The small molecule below binds the protein below.
Small molecule (SMILES): CC(=O)N[C@H]1[C@H](O[C@H]2[C@H](O)[C@@H](NC(C)=O)CO[C@@H]2CO)O[C@H](CO)[C@@H](O)[C@@H]1O

Sequence of chain 1.C:
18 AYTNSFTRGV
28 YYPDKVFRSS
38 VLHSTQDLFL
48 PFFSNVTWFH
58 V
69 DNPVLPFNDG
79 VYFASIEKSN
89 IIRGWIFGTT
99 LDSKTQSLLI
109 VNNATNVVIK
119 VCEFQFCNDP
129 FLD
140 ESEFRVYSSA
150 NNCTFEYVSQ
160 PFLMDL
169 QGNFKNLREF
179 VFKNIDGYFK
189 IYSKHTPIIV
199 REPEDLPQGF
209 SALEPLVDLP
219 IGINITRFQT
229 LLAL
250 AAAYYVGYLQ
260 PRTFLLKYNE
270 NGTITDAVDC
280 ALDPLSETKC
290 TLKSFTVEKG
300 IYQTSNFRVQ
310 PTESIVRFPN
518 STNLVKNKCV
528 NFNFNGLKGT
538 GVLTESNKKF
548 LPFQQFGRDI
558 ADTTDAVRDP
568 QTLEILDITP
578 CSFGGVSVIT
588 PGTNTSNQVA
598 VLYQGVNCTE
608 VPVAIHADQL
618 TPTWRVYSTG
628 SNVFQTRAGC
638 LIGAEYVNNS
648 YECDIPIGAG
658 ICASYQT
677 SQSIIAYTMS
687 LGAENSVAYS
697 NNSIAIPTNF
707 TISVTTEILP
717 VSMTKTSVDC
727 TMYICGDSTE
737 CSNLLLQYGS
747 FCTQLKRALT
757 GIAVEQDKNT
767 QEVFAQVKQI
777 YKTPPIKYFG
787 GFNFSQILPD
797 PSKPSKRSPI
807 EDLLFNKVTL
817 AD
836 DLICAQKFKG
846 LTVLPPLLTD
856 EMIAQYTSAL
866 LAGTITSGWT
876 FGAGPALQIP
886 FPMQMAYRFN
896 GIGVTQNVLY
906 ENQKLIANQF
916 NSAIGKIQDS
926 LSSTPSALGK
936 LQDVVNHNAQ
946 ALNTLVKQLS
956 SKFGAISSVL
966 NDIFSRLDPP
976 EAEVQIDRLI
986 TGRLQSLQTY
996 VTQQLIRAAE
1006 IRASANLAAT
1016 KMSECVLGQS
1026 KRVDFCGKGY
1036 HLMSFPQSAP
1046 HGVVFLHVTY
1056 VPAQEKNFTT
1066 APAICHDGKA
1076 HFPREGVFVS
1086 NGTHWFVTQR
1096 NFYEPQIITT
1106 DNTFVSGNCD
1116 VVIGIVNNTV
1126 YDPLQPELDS

Binding-site contacts:
Ligand atom O6 contacts residue GLN914 of chain 1.C at 3.0 Å (h-bond).
Ligand atom C8 contacts residue ASN705 of chain 1.C at 4.3 Å.
Ligand atom C2 contacts residue ASN705 of chain 1.C at 2.5 Å.
Ligand atom C6 contacts residue GLN914 of chain 1.C at 4.1 Å.
Ligand atom C7 contacts residue ASN705 of chain 1.C at 4.0 Å.
Ligand atom O5 contacts residue ASN705 of chain 1.C at 2.3 Å (h-bond).
Ligand atom C5 contacts residue LEU910 of chain 1.C at 4.4 Å (hydrophobic).
Ligand atom C5 contacts residue ASN705 of chain 1.C at 3.6 Å.
Ligand atom C3 contacts residue ASN705 of chain 1.C at 3.8 Å.
Ligand atom N2 contacts residue ASN705 of chain 1.C at 2.9 Å (h-bond).
Ligand atom C4 contacts residue ASN705 of chain 1.C at 4.2 Å.
Ligand atom O5 contacts residue GLN1059 of chain 1.C at 4.5 Å.
Ligand atom C2 contacts residue GLN1059 of chain 1.C at 4.3 Å.
Ligand atom C3 contacts residue LEU910 of chain 1.C at 4.3 Å (hydrophobic).
Ligand atom C1 contacts residue ASN705 of chain 1.C at 1.4 Å.
Ligand atom C1 contacts residue GLN1059 of chain 1.C at 4.1 Å.
Ligand atom O4 contacts residue LEU910 of chain 1.C at 4.0 Å.